Sequence of chain 49.A:
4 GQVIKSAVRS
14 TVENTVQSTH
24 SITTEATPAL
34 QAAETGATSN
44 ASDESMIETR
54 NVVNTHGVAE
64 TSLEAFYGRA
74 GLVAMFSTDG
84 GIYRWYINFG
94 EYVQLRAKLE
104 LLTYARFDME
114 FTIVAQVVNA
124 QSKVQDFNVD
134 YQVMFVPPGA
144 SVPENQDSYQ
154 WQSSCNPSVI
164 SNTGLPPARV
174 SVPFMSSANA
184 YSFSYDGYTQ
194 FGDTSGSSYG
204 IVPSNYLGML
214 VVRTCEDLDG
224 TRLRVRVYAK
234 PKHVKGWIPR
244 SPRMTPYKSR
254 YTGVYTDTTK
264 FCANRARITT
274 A

Binding-site contacts:
Ligand atom C contacts residue TYR152 of chain 48.A at 3.6 Å (hydrophobic).
Ligand atom N contacts residue GLY1 of chain 49.E at 3.7 Å.
Ligand atom O contacts residue GLY1 of chain 49.E at 2.2 Å (h-bond).
Ligand atom CB contacts residue GLU239 of chain 49.C at 4.0 Å.
Ligand atom C contacts residue ASP150 of chain 48.A at 3.8 Å.
Ligand atom CA contacts residue ASP150 of chain 48.A at 3.3 Å.
Ligand atom O contacts residue LEU75 of chain 49.A at 4.4 Å.
Ligand atom SG contacts residue ALA241 of chain 49.C at 3.5 Å (h-bond).
Ligand atom CA contacts residue SER151 of chain 48.A at 4.0 Å.
Ligand atom CA contacts residue GLU239 of chain 49.C at 3.9 Å.
Ligand atom C contacts residue GLN155 of chain 48.A at 4.2 Å.
Ligand atom SG contacts residue GLU239 of chain 49.C at 4.3 Å.
Ligand atom SG contacts residue GLY1 of chain 49.E at 4.2 Å.
Ligand atom SG contacts residue GLY240 of chain 49.C at 4.0 Å.
Ligand atom N contacts residue GLN155 of chain 48.A at 4.3 Å.
Ligand atom CA contacts residue TYR152 of chain 48.A at 3.8 Å (hydrophobic).
Ligand atom CA contacts residue GLY1 of chain 49.E at 2.4 Å.
Ligand atom C contacts residue GLY1 of chain 49.E at 1.3 Å.
Ligand atom CB contacts residue MET78 of chain 49.A at 3.9 Å (hydrophobic).
Ligand atom CB contacts residue GLY1 of chain 49.E at 3.1 Å.
Ligand atom N contacts residue TYR152 of chain 48.A at 3.5 Å.
Ligand atom N contacts residue ASP150 of chain 48.A at 4.4 Å.
Ligand atom SG contacts residue MET78 of chain 49.A at 3.8 Å.
Ligand atom C contacts residue SER151 of chain 48.A at 3.9 Å.
Ligand atom C contacts residue TYR95 of chain 49.A at 4.5 Å (hydrophobic).
Ligand atom C contacts residue MET78 of chain 49.A at 4.2 Å (hydrophobic).
Ligand atom O contacts residue TYR95 of chain 49.A at 3.6 Å.
Ligand atom O contacts residue TYR152 of chain 48.A at 3.6 Å.
Ligand atom N contacts residue GLU239 of chain 49.C at 3.0 Å (salt-bridge).
Ligand atom CB contacts residue ASP150 of chain 48.A at 3.6 Å.
Ligand atom O contacts residue GLN155 of chain 48.A at 3.0 Å (h-bond).
Ligand atom SG contacts residue TYR95 of chain 49.A at 3.8 Å.
Ligand atom N contacts residue GLN238 of chain 49.C at 3.8 Å.

The protein below binds the small molecule below.
Small molecule (SMILES): N[C@@H](CS)C(=O)O

Sequence of chain 49.C:
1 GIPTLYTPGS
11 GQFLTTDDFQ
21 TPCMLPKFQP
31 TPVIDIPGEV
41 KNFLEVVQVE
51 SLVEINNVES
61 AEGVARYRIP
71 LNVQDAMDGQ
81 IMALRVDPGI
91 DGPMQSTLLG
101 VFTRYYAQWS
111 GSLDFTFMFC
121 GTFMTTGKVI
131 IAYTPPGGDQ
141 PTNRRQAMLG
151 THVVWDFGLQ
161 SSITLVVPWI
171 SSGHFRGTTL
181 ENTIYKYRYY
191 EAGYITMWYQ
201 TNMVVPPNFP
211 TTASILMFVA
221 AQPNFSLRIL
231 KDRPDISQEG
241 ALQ

Sequence of chain 48.A:
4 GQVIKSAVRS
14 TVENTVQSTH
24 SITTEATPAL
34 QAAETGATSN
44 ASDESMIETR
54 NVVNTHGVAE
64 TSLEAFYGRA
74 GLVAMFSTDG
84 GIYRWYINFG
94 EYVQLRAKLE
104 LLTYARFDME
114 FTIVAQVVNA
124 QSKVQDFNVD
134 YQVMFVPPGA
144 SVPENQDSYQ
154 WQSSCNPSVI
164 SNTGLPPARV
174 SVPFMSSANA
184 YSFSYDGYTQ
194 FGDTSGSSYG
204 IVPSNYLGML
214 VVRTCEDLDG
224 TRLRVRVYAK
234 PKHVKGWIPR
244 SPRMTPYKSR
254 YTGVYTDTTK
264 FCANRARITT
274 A